Sequence of chain 51.E:
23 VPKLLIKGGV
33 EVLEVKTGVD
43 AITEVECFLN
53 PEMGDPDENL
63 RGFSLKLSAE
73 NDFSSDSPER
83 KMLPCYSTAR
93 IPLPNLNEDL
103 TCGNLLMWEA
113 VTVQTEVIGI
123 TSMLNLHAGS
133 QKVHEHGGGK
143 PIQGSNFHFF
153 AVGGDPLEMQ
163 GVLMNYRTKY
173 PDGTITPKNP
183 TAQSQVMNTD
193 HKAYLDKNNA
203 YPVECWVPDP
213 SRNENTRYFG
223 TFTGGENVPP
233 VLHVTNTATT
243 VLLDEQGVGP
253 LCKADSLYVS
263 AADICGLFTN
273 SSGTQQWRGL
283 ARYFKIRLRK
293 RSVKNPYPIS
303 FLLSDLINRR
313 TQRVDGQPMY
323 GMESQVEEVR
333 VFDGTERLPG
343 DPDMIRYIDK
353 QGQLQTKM

Binding-site contacts:
Ligand atom O1B contacts residue THR276 of chain 51.E at 3.4 Å (h-bond).
Ligand atom C10 contacts residue ASN272 of chain 51.E at 3.9 Å.
Ligand atom C11 contacts residue PHE75 of chain 51.A at 3.5 Å (hydrophobic).
Ligand atom C8 contacts residue GLN278 of chain 51.E at 3.7 Å.
Ligand atom C7 contacts residue GLN278 of chain 51.E at 3.9 Å.
Ligand atom O8 contacts residue ASN272 of chain 51.E at 3.5 Å (h-bond).
Ligand atom O1B contacts residue LYS68 of chain 51.E at 3.1 Å.
Ligand atom O9 contacts residue LEU67 of chain 51.E at 3.1 Å.
Ligand atom C9 contacts residue LYS68 of chain 51.E at 3.8 Å.
Ligand atom O1A contacts residue LYS68 of chain 51.E at 3.8 Å.
Ligand atom C11 contacts residue HIS138 of chain 51.D at 3.5 Å.
Ligand atom C9 contacts residue LEU67 of chain 51.E at 4.0 Å (hydrophobic).
Ligand atom C6 contacts residue LYS68 of chain 51.E at 4.0 Å.
Ligand atom O1B contacts residue SER274 of chain 51.E at 3.3 Å (h-bond).
Ligand atom C11 contacts residue GLN278 of chain 51.E at 3.5 Å.
Ligand atom C1 contacts residue LYS68 of chain 51.E at 3.8 Å.
Ligand atom N5 contacts residue ASN272 of chain 51.E at 3.2 Å (h-bond).
Ligand atom O9 contacts residue LYS68 of chain 51.E at 2.9 Å (salt-bridge).
Ligand atom N5 contacts residue LEU62 of chain 51.E at 3.9 Å.
Ligand atom C7 contacts residue LEU62 of chain 51.E at 3.8 Å (hydrophobic).
Ligand atom N5 contacts residue GLN278 of chain 51.E at 3.7 Å.
Ligand atom C6 contacts residue ASN272 of chain 51.E at 3.7 Å.
Ligand atom O1A contacts residue ASN272 of chain 51.E at 3.6 Å.
Ligand atom C10 contacts residue GLN278 of chain 51.E at 4.0 Å.
Ligand atom O10 contacts residue LEU62 of chain 51.E at 2.8 Å.
Ligand atom C11 contacts residue PHE65 of chain 51.E at 3.7 Å (hydrophobic).
Ligand atom O8 contacts residue THR276 of chain 51.E at 4.0 Å.
Ligand atom O8 contacts residue LYS68 of chain 51.E at 3.3 Å.
Ligand atom O7 contacts residue LEU62 of chain 51.E at 3.3 Å.
Ligand atom C11 contacts residue THR276 of chain 51.E at 3.4 Å.
Ligand atom C11 contacts residue ASN272 of chain 51.E at 3.5 Å.
Ligand atom O8 contacts residue GLN278 of chain 51.E at 3.5 Å (h-bond).
Ligand atom C11 contacts residue LEU62 of chain 51.E at 3.5 Å (hydrophobic).
Ligand atom O10 contacts residue PHE75 of chain 51.A at 3.9 Å.
Ligand atom C10 contacts residue LEU62 of chain 51.E at 3.1 Å (hydrophobic).
Ligand atom C11 contacts residue PHE270 of chain 51.E at 3.9 Å (hydrophobic).
Ligand atom C1 contacts residue THR276 of chain 51.E at 3.3 Å.
Ligand atom C9 contacts residue GLN278 of chain 51.E at 3.3 Å.
Ligand atom O1A contacts residue THR276 of chain 51.E at 2.6 Å (h-bond).
Ligand atom O9 contacts residue GLN278 of chain 51.E at 4.0 Å.

The small molecule below binds the protein below.
Small molecule (SMILES): CC(=O)N[C@H]1[C@H]([C@H](O)[C@H](O)CO)O[C@@](O[C@H](CO)[C@@H](O)[C@@H]2O[C@@H](C(=O)O)C[C@H](O)[C@H]2NC(C)=O)(C(=O)O)C[C@@H]1O

Sequence of chain 51.D:
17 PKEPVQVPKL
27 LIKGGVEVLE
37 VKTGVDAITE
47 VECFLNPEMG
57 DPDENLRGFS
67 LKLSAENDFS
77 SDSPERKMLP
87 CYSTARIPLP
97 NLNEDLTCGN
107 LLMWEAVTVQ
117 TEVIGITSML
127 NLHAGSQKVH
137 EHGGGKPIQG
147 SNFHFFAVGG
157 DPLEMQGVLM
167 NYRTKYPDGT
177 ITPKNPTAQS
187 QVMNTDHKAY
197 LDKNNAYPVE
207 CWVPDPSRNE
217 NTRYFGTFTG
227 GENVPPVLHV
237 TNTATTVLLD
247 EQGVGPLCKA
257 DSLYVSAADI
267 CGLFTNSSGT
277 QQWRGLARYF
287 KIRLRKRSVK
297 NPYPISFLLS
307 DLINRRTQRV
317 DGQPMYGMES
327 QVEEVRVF

Sequence of chain 51.A:
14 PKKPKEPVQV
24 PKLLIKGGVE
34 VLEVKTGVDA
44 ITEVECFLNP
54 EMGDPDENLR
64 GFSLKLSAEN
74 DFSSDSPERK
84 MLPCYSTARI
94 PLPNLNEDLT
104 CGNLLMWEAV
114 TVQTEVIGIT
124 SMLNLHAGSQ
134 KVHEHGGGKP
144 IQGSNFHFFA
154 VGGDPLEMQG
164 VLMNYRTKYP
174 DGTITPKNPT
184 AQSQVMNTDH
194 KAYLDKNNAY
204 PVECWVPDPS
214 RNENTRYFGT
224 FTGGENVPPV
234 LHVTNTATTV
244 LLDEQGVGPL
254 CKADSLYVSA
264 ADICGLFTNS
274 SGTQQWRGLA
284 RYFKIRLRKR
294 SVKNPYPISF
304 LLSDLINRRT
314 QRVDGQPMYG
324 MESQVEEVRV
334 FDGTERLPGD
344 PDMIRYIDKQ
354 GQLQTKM